Binding-site contacts:
Ligand atom O5 contacts residue THR255 of chain 1.G at 4.0 Å.
Ligand atom C3 contacts residue ASN253 of chain 1.G at 3.8 Å.
Ligand atom C8 contacts residue ASN253 of chain 1.G at 4.3 Å.
Ligand atom O5 contacts residue ASN253 of chain 1.G at 2.4 Å (h-bond).
Ligand atom O6 contacts residue THR255 of chain 1.G at 4.2 Å.
Ligand atom C1 contacts residue THR127 of chain 1.G at 4.2 Å.
Ligand atom O6 contacts residue THR127 of chain 1.G at 4.4 Å.
Ligand atom C1 contacts residue ASN253 of chain 1.G at 1.5 Å.
Ligand atom O5 contacts residue THR127 of chain 1.G at 3.8 Å.
Ligand atom C8 contacts residue LYS481 of chain 1.A at 3.8 Å.
Ligand atom C1 contacts residue THR255 of chain 1.G at 4.0 Å.
Ligand atom C4 contacts residue ASN253 of chain 1.G at 4.3 Å.
Ligand atom N2 contacts residue ASN253 of chain 1.G at 2.9 Å (h-bond).
Ligand atom C7 contacts residue ASN253 of chain 1.G at 3.6 Å.
Ligand atom C5 contacts residue ASN253 of chain 1.G at 3.8 Å.
Ligand atom C5 contacts residue THR255 of chain 1.G at 4.2 Å.
Ligand atom C2 contacts residue ASN253 of chain 1.G at 2.5 Å.
Ligand atom O7 contacts residue ASN253 of chain 1.G at 4.0 Å.

Sequence of chain 1.G:
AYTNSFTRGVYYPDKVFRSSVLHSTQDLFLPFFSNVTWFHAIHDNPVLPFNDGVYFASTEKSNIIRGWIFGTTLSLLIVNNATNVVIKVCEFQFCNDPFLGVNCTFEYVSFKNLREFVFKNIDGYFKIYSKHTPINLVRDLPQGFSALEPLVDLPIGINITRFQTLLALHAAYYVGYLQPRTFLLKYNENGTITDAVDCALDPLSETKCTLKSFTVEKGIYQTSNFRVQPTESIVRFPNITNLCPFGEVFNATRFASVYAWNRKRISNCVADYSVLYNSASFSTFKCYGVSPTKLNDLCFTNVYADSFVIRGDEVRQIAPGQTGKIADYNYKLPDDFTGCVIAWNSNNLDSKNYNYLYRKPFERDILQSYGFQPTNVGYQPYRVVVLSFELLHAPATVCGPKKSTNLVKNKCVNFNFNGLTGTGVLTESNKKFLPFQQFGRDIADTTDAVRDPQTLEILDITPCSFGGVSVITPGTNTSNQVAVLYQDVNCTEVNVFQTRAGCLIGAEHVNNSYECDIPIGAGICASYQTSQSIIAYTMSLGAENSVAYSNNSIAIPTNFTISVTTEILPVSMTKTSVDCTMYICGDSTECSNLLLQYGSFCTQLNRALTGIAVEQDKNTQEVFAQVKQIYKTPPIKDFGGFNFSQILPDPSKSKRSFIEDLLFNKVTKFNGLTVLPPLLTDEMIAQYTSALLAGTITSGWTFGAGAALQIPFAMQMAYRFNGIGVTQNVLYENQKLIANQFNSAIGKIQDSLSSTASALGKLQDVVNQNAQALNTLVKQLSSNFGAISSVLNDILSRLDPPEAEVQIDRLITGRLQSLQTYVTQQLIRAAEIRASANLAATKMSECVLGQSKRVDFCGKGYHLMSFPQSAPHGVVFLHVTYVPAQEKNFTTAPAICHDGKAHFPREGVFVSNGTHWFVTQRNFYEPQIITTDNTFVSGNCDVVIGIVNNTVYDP

Sequence of chain 1.A:
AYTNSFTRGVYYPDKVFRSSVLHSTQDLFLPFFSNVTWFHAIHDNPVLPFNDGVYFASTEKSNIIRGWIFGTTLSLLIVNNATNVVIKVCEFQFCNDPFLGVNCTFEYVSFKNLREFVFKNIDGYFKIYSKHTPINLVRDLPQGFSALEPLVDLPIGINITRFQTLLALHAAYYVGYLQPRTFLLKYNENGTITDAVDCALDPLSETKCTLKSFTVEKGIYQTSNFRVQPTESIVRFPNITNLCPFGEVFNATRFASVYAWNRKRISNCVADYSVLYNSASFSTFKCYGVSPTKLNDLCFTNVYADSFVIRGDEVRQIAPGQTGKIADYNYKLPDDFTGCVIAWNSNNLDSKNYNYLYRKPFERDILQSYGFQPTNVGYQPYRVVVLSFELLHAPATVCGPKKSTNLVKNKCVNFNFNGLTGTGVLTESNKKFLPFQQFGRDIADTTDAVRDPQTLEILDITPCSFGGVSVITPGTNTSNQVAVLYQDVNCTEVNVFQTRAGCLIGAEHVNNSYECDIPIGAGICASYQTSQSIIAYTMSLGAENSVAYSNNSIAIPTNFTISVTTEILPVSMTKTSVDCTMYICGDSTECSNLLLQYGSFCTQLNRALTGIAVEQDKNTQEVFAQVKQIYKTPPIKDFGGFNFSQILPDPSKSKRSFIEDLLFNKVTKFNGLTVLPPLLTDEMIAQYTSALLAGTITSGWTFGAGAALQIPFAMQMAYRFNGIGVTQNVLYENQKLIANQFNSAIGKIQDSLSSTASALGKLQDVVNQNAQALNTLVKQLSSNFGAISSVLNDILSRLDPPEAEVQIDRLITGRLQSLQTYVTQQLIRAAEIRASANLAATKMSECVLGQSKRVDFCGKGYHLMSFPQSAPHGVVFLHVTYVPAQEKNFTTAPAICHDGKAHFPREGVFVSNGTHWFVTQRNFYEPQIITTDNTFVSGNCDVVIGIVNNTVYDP

This protein binds this small molecule.
Small molecule (SMILES): CC(=O)N[C@@H]1[C@@H](O)[C@H](O)[C@@H](CO)O[C@H]1O